Binding-site contacts:
Ligand atom C2 contacts residue ASN58 of chain 1.A at 3.2 Å.
Ligand atom C8 contacts residue ASN58 of chain 1.A at 4.4 Å.
Ligand atom C1 contacts residue TYR25 of chain 1.A at 4.3 Å (hydrophobic).
Ligand atom N2 contacts residue ASN58 of chain 1.A at 3.0 Å (h-bond).
Ligand atom O6 contacts residue TRP255 of chain 1.A at 3.0 Å (h-bond).
Ligand atom C6 contacts residue TYR25 of chain 1.A at 4.0 Å (hydrophobic).
Ligand atom O4 contacts residue TYR25 of chain 1.A at 4.4 Å.
Ligand atom O5 contacts residue TRP255 of chain 1.A at 3.2 Å.
Ligand atom C4 contacts residue ASN58 of chain 1.A at 4.2 Å.
Ligand atom C3 contacts residue TYR25 of chain 1.A at 4.4 Å (hydrophobic).
Ligand atom C3 contacts residue ASN58 of chain 1.A at 3.3 Å.
Ligand atom C6 contacts residue TRP255 of chain 1.A at 3.5 Å (hydrophobic).
Ligand atom C1 contacts residue TRP255 of chain 1.A at 3.9 Å (hydrophobic).
Ligand atom C2 contacts residue TYR25 of chain 1.A at 4.0 Å (hydrophobic).
Ligand atom O3 contacts residue ASN58 of chain 1.A at 2.3 Å (h-bond).
Ligand atom O6 contacts residue SER254 of chain 1.A at 3.3 Å.
Ligand atom C4 contacts residue TYR25 of chain 1.A at 3.7 Å (hydrophobic).
Ligand atom O5 contacts residue TYR25 of chain 1.A at 3.6 Å.
Ligand atom C7 contacts residue ASN58 of chain 1.A at 4.1 Å.
Ligand atom C5 contacts residue TYR25 of chain 1.A at 4.1 Å (hydrophobic).
Ligand atom C5 contacts residue TRP255 of chain 1.A at 3.7 Å (hydrophobic).
Ligand atom C6 contacts residue SER254 of chain 1.A at 4.2 Å.

Sequence of chain 1.A:
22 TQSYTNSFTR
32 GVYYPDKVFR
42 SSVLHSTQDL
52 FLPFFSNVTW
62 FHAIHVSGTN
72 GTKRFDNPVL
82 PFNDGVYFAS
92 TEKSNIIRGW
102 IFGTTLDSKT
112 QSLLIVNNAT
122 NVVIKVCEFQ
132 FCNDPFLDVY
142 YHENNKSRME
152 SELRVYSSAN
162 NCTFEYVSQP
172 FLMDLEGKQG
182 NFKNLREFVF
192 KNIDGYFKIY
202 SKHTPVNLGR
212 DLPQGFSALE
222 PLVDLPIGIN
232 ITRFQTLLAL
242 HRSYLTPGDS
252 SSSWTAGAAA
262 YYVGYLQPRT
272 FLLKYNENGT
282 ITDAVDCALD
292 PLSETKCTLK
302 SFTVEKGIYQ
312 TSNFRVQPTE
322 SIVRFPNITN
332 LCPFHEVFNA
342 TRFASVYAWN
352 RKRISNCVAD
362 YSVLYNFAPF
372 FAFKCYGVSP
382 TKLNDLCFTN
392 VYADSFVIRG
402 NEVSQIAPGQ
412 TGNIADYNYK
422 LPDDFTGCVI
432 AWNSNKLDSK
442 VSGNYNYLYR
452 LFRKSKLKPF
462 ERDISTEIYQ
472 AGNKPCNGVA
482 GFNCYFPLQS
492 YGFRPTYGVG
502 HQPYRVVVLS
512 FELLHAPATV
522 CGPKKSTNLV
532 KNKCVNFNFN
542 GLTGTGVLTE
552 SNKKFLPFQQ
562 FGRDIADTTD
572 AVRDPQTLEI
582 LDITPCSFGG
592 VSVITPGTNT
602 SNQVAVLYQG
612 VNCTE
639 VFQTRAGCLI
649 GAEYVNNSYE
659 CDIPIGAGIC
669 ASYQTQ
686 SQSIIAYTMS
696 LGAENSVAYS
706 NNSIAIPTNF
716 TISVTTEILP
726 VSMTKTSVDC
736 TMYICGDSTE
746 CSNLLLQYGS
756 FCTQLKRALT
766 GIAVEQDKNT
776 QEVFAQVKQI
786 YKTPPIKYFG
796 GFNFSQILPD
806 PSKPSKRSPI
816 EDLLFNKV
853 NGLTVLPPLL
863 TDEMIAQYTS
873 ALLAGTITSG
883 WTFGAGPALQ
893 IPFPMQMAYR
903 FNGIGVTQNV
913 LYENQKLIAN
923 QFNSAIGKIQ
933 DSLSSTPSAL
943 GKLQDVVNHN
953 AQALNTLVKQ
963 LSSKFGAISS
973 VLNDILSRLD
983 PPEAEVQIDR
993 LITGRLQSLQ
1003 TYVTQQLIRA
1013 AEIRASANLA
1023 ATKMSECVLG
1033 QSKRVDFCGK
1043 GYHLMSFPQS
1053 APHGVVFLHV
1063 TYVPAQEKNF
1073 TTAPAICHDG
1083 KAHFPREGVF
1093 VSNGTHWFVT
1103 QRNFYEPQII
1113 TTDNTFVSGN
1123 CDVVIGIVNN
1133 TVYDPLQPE

This protein binds this small molecule.
Small molecule (SMILES): CC(=O)N[C@@H]1[C@@H](O)[C@H](O)[C@@H](CO)O[C@H]1O